A small-molecule ligand and the protein it binds are described below.
Small molecule (SMILES): OC[C@H]1O[C@@H](O)[C@@H](O)[C@@H](O)[C@@H]1O

Binding-site contacts:
Ligand atom O5 contacts residue TRP27 of chain 1.K at 2.5 Å.
Ligand atom C3 contacts residue TRP27 of chain 1.K at 3.9 Å (hydrophobic).
Ligand atom C5 contacts residue ARG42 of chain 1.K at 3.8 Å.
Ligand atom C2 contacts residue TRP27 of chain 1.K at 2.5 Å (hydrophobic).
Ligand atom O5 contacts residue ARG42 of chain 1.K at 3.2 Å (salt-bridge).
Ligand atom O2 contacts residue PRO26 of chain 1.K at 3.7 Å.
Ligand atom C1 contacts residue TRP27 of chain 1.K at 1.5 Å (hydrophobic).
Ligand atom O2 contacts residue TRP27 of chain 1.K at 3.0 Å.
Ligand atom C5 contacts residue TRP27 of chain 1.K at 3.8 Å (hydrophobic).
Ligand atom C6 contacts residue ARG42 of chain 1.K at 3.7 Å.
Ligand atom C4 contacts residue TRP27 of chain 1.K at 4.4 Å (hydrophobic).
Ligand atom C1 contacts residue ARG42 of chain 1.K at 3.9 Å.

Sequence of chain 1.K:
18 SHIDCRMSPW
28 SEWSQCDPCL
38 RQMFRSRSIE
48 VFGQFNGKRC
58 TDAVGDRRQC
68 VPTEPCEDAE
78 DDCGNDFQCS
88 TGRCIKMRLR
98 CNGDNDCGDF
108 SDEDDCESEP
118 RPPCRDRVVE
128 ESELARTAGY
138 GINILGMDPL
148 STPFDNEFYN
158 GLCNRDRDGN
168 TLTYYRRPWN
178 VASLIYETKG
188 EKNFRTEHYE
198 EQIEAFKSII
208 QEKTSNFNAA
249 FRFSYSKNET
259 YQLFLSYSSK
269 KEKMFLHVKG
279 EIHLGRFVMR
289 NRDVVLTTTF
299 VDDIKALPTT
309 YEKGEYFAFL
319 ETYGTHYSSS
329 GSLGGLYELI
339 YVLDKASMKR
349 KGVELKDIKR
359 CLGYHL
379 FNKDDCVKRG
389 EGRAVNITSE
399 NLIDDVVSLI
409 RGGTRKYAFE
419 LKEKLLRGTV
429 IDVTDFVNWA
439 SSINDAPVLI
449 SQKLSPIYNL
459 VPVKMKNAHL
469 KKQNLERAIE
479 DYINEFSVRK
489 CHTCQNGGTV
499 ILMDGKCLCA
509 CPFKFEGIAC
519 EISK